This small molecule binds to this protein.
Small molecule (SMILES): COC(=O)c1cc2cc(CO)sc2[nH]1

Sequence of chain 1.B:
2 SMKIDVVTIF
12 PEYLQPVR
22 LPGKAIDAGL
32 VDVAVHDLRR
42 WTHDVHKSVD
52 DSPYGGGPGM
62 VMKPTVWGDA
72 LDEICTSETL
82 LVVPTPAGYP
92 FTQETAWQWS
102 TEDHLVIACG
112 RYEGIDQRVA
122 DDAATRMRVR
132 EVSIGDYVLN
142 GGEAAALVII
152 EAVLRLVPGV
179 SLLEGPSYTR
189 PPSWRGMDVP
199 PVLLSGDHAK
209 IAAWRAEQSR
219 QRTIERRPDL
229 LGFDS

Binding-site contacts:
Ligand atom O12 contacts residue GLY142 of chain 1.B at 4.1 Å.
Ligand atom C09 contacts residue GLY143 of chain 1.B at 4.0 Å.
Ligand atom C02 contacts residue TYR138 of chain 1.B at 3.8 Å (hydrophobic).
Ligand atom S07 contacts residue ALA146 of chain 1.B at 4.0 Å.
Ligand atom C05 contacts residue LEU140 of chain 1.B at 4.0 Å (hydrophobic).
Ligand atom C10 contacts residue PRO87 of chain 1.B at 3.6 Å (hydrophobic).
Ligand atom N08 contacts residue PRO87 of chain 1.B at 3.8 Å.
Ligand atom C11 contacts residue GLY111 of chain 1.B at 4.1 Å.
Ligand atom N08 contacts residue GLY143 of chain 1.B at 3.9 Å.
Ligand atom C11 contacts residue GLY143 of chain 1.B at 3.8 Å.
Ligand atom N08 contacts residue GLY142 of chain 1.B at 4.1 Å.
Ligand atom N08 contacts residue THR86 of chain 1.B at 3.7 Å.
Ligand atom C13 contacts residue GLY115 of chain 1.B at 3.7 Å.
Ligand atom C13 contacts residue GLY111 of chain 1.B at 3.4 Å.
Ligand atom C05 contacts residue PRO87 of chain 1.B at 3.7 Å (hydrophobic).
Ligand atom C02 contacts residue ILE135 of chain 1.B at 3.6 Å (hydrophobic).
Ligand atom C09 contacts residue GLY142 of chain 1.B at 3.8 Å.
Ligand atom O12 contacts residue GLY111 of chain 1.B at 3.3 Å (h-bond).
Ligand atom O12 contacts residue PRO85 of chain 1.B at 4.1 Å.
Ligand atom C09 contacts residue PRO87 of chain 1.B at 3.7 Å (hydrophobic).
Ligand atom C11 contacts residue GLY142 of chain 1.B at 3.7 Å.
Ligand atom O14 contacts residue LEU140 of chain 1.B at 4.1 Å.
Ligand atom C03 contacts residue LEU140 of chain 1.B at 3.9 Å (hydrophobic).
Ligand atom O01 contacts residue SER134 of chain 1.B at 2.9 Å (h-bond).
Ligand atom O01 contacts residue ILE135 of chain 1.B at 2.5 Å (h-bond).
Ligand atom O14 contacts residue GLY142 of chain 1.B at 3.5 Å.
Ligand atom C10 contacts residue GLY142 of chain 1.B at 4.2 Å.
Ligand atom C06 contacts residue THR86 of chain 1.B at 3.9 Å.
Ligand atom S07 contacts residue THR86 of chain 1.B at 4.0 Å.
Ligand atom C06 contacts residue PRO87 of chain 1.B at 3.8 Å (hydrophobic).
Ligand atom C13 contacts residue ARG112 of chain 1.B at 3.7 Å.
Ligand atom N08 contacts residue PRO85 of chain 1.B at 3.5 Å (h-bond).
Ligand atom C02 contacts residue SER134 of chain 1.B at 4.0 Å.
Ligand atom O01 contacts residue GLY136 of chain 1.B at 3.2 Å (h-bond).
Ligand atom O14 contacts residue ASN141 of chain 1.B at 3.7 Å.
Ligand atom C10 contacts residue LEU140 of chain 1.B at 3.7 Å (hydrophobic).
Ligand atom C02 contacts residue GLY136 of chain 1.B at 3.4 Å.
Ligand atom O12 contacts residue GLY143 of chain 1.B at 3.7 Å.
Ligand atom C04 contacts residue TYR138 of chain 1.B at 3.8 Å (hydrophobic).
Ligand atom C04 contacts residue LEU140 of chain 1.B at 3.8 Å (hydrophobic).